Binding-site contacts:
Ligand atom CE2 contacts residue ARG442 of chain 2.NA at 3.6 Å.
Ligand atom CE2 contacts residue PRO438 of chain 2.NA at 3.7 Å (hydrophobic).
Ligand atom O contacts residue PRO438 of chain 2.NA at 4.0 Å.
Ligand atom CG contacts residue PHE496 of chain 2.NA at 4.0 Å (hydrophobic).
Ligand atom CZ contacts residue PHE496 of chain 2.NA at 3.9 Å (hydrophobic).
Ligand atom C contacts residue ASN492 of chain 2.NA at 4.0 Å.
Ligand atom CB contacts residue PHE496 of chain 2.NA at 3.9 Å (hydrophobic).
Ligand atom CG contacts residue GLY495 of chain 2.NA at 4.4 Å.
Ligand atom CD1 contacts residue PRO438 of chain 2.NA at 4.4 Å (hydrophobic).
Ligand atom CZ contacts residue PRO438 of chain 2.NA at 3.4 Å (hydrophobic).
Ligand atom N contacts residue SER491 of chain 2.NA at 4.1 Å.
Ligand atom CD1 contacts residue PHE496 of chain 2.NA at 3.7 Å (hydrophobic).
Ligand atom CD2 contacts residue ARG442 of chain 2.NA at 3.5 Å.
Ligand atom CD1 contacts residue ILE434 of chain 2.NA at 4.1 Å (hydrophobic).
Ligand atom C contacts residue ARG442 of chain 2.NA at 4.4 Å.
Ligand atom CB contacts residue GLY495 of chain 2.NA at 3.9 Å.
Ligand atom CB contacts residue ASN492 of chain 2.NA at 3.8 Å.
Ligand atom N contacts residue ARG442 of chain 2.NA at 4.2 Å.
Ligand atom CA contacts residue ARG442 of chain 2.NA at 3.6 Å.
Ligand atom CA contacts residue ASN492 of chain 2.NA at 3.3 Å.
Ligand atom O contacts residue ASN492 of chain 2.NA at 4.2 Å.
Ligand atom CE1 contacts residue PHE496 of chain 2.NA at 3.6 Å (hydrophobic).
Ligand atom CE1 contacts residue ILE434 of chain 2.NA at 3.9 Å (hydrophobic).
Ligand atom O contacts residue ARG442 of chain 2.NA at 4.3 Å.
Ligand atom CD2 contacts residue PRO438 of chain 2.NA at 4.4 Å (hydrophobic).
Ligand atom CE1 contacts residue PRO438 of chain 2.NA at 3.8 Å (hydrophobic).
Ligand atom CG contacts residue ASN492 of chain 2.NA at 4.3 Å.
Ligand atom N contacts residue ASN492 of chain 2.NA at 3.3 Å (h-bond).
Ligand atom CD1 contacts residue ASN492 of chain 2.NA at 3.9 Å.

Sequence of chain 2.NA:
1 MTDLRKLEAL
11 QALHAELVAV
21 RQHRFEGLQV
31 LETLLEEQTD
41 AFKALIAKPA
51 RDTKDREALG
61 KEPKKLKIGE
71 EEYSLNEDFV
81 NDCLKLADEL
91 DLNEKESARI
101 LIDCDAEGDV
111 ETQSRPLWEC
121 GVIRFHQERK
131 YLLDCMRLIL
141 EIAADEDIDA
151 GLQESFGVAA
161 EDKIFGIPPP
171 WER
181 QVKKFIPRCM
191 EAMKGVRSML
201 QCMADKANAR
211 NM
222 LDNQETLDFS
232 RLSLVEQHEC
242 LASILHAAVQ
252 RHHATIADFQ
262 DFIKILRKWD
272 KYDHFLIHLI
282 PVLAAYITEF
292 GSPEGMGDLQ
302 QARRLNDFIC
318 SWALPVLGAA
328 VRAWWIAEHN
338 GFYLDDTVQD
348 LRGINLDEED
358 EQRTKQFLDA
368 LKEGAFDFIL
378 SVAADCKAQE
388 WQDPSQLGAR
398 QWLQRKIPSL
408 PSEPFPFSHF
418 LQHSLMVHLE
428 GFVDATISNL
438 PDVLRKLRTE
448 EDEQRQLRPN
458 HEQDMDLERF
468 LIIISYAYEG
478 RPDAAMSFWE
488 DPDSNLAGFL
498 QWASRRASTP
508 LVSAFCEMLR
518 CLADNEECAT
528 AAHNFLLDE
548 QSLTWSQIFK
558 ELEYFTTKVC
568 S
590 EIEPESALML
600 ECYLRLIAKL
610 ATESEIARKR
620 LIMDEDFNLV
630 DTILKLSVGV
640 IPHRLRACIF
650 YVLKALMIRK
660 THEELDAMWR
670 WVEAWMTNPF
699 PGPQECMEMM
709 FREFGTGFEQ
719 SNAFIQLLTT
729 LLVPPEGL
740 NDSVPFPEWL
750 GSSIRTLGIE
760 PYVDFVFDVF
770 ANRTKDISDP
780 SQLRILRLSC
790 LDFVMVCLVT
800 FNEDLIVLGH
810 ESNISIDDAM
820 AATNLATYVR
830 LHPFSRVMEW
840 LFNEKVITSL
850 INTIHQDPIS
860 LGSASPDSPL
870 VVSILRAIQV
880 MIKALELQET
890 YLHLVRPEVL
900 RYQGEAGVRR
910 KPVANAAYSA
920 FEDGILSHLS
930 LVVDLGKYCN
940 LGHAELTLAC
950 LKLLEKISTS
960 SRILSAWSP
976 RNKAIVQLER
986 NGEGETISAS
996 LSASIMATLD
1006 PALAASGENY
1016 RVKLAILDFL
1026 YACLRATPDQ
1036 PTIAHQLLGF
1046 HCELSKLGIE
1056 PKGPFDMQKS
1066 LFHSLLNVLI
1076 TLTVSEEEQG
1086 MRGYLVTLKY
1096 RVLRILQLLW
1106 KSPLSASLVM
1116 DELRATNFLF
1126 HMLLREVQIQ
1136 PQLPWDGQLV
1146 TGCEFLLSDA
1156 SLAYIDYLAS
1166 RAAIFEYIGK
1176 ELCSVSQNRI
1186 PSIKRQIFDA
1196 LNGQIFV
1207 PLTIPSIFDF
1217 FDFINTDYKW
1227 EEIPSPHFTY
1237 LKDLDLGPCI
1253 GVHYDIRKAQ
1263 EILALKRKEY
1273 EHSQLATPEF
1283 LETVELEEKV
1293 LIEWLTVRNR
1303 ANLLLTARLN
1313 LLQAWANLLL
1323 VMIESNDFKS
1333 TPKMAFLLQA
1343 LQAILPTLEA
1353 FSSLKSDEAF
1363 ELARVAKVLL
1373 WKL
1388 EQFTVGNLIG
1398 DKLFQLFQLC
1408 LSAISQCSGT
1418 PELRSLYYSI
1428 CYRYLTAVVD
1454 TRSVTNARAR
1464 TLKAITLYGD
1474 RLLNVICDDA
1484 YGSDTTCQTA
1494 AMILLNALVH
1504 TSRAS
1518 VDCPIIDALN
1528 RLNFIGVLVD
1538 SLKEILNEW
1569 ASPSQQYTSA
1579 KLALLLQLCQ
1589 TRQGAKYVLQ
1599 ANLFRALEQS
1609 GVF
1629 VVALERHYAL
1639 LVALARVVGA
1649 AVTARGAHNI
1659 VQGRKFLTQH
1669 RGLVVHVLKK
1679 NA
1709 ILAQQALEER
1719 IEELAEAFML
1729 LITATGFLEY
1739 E

The small molecule below binds the protein below.
Small molecule (SMILES): N[C@@H](Cc1ccccc1)C(=O)NCC=O